Binding-site contacts:
Ligand atom C8 contacts residue TYR85 of chain 50.E at 3.8 Å (hydrophobic).
Ligand atom C6 contacts residue TYR85 of chain 50.E at 3.4 Å (hydrophobic).
Ligand atom N7 contacts residue THR45 of chain 50.E at 2.5 Å (h-bond).
Ligand atom N7 contacts residue TYR85 of chain 50.E at 3.7 Å.
Ligand atom C6 contacts residue VAL29 of chain 50.E at 4.1 Å (hydrophobic).
Ligand atom C4 contacts residue LYS61 of chain 50.E at 3.7 Å.
Ligand atom C2 contacts residue SER47 of chain 50.E at 3.4 Å.
Ligand atom N1 contacts residue THR59 of chain 50.E at 3.5 Å.
Ligand atom C4 contacts residue TYR85 of chain 50.E at 3.8 Å (hydrophobic).
Ligand atom N6 contacts residue SER47 of chain 50.E at 4.1 Å.
Ligand atom OP2 contacts residue GLU63 of chain 50.E at 3.6 Å (salt-bridge).
Ligand atom C6 contacts residue SER47 of chain 50.E at 3.9 Å.
Ligand atom C6 contacts residue THR45 of chain 50.E at 3.1 Å.
Ligand atom OP2 contacts residue LYS43 of chain 50.E at 2.7 Å (salt-bridge).
Ligand atom N1 contacts residue TYR85 of chain 50.E at 3.5 Å.
Ligand atom C2 contacts residue THR59 of chain 50.E at 4.1 Å.
Ligand atom C8 contacts residue LYS61 of chain 50.E at 3.7 Å.
Ligand atom P contacts residue TYR85 of chain 50.E at 3.7 Å.
Ligand atom N6 contacts residue LYS61 of chain 50.E at 4.1 Å.
Ligand atom OP1 contacts residue LYS43 of chain 50.E at 2.9 Å (salt-bridge).
Ligand atom N9 contacts residue TYR85 of chain 50.E at 4.0 Å.
Ligand atom P contacts residue LYS43 of chain 50.E at 3.2 Å.
Ligand atom N6 contacts residue THR45 of chain 50.E at 2.5 Å (h-bond).
Ligand atom N7 contacts residue LYS61 of chain 50.E at 3.7 Å.
Ligand atom N6 contacts residue CYS46 of chain 50.E at 3.4 Å (h-bond).
Ligand atom C5' contacts residue TYR85 of chain 50.E at 4.0 Å (hydrophobic).
Ligand atom C5 contacts residue LYS61 of chain 50.E at 3.7 Å.
Ligand atom OP1 contacts residue TYR85 of chain 50.E at 3.5 Å (h-bond).
Ligand atom N6 contacts residue THR91 of chain 4.E at 3.5 Å (h-bond).
Ligand atom C5 contacts residue THR45 of chain 50.E at 3.1 Å.
Ligand atom C5 contacts residue VAL29 of chain 50.E at 4.0 Å (hydrophobic).
Ligand atom C5 contacts residue TYR85 of chain 50.E at 3.5 Å (hydrophobic).
Ligand atom C8 contacts residue THR45 of chain 50.E at 3.8 Å.
Ligand atom C6 contacts residue THR59 of chain 50.E at 3.6 Å.
Ligand atom N1 contacts residue SER47 of chain 50.E at 2.9 Å (h-bond).
Ligand atom O6 contacts residue LYS61 of chain 50.E at 3.0 Å (salt-bridge).
Ligand atom N9 contacts residue LYS61 of chain 50.E at 3.7 Å.
Ligand atom N6 contacts residue THR59 of chain 50.E at 2.8 Å (h-bond).
Ligand atom C6 contacts residue LYS61 of chain 50.E at 3.8 Å.
Ligand atom N6 contacts residue TYR85 of chain 50.E at 3.4 Å.

Sequence of chain 4.E:
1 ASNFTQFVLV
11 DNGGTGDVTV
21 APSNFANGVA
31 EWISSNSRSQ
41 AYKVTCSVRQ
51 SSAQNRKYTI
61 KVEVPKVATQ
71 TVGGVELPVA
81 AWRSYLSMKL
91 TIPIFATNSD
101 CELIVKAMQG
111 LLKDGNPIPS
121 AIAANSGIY

The small molecule below binds the protein below.
Small molecule (SMILES): Nc1nc(=O)c2ncn([C@@H]3O[C@H](CO[P](=O)(O)O[C@H]4[C@@H](O)[C@H](n5cnc6c(N)ncnc65)O[C@@H]4CO[P](=O)(O)O[C@@H]4[C@@H](O)[C@H](n5cnc6c(N)ncnc65)O[C@@H]4COP(=O)=O)[C@@H](O)[C@H]3O)c2[nH]1

Sequence of chain 50.E:
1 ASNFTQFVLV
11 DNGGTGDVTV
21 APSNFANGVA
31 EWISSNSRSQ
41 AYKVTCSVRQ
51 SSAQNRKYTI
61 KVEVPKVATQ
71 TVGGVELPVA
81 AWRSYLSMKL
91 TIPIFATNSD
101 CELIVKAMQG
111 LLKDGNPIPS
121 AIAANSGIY